Sequence of chain 2.A:
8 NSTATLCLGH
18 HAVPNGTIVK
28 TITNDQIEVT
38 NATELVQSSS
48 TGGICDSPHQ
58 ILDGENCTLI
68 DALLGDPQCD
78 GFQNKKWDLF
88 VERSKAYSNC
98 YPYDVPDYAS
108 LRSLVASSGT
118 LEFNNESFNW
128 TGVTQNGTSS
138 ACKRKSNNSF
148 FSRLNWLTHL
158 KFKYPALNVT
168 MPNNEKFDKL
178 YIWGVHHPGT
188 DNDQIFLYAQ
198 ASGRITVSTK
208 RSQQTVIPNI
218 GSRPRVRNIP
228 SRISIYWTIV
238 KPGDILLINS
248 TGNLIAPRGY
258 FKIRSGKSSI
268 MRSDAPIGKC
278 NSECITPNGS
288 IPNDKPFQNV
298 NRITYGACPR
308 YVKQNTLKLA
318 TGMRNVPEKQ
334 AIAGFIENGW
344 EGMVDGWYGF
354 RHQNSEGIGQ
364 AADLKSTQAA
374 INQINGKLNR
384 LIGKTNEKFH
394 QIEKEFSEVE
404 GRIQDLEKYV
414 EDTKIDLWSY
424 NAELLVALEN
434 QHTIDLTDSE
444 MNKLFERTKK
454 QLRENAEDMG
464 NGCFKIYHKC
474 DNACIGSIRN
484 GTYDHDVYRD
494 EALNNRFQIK

Sequence of chain 1.A:
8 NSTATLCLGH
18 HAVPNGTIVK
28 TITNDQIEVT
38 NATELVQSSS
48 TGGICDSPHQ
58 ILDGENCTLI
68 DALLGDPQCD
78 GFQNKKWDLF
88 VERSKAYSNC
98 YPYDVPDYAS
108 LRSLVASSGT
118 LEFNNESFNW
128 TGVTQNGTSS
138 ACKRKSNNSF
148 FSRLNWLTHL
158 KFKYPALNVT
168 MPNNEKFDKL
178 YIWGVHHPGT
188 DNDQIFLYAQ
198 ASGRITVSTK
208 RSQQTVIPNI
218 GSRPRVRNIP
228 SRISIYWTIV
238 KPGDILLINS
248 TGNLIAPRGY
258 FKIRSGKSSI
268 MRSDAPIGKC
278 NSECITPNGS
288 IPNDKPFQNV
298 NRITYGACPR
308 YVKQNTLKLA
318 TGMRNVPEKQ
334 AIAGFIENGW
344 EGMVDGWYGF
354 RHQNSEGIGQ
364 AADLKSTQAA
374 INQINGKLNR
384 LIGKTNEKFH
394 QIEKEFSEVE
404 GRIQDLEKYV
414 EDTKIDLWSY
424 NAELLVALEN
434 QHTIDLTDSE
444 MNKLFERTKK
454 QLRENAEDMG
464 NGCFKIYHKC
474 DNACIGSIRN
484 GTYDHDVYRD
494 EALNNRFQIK

The small molecule below binds the protein below.
Small molecule (SMILES): CC(=O)N[C@H]1[C@H](O[C@H]2[C@H](O)[C@@H](NC(C)=O)CO[C@@H]2CO)O[C@H](CO)[C@@H](O[C@H]2O[C@H](CO)[C@@H](O)[C@H](O)[C@@H]2O)[C@@H]1O

Binding-site contacts:
Ligand atom C3 contacts residue SER219 of chain 2.A at 3.9 Å.
Ligand atom C1 contacts residue ARG222 of chain 2.A at 4.4 Å.
Ligand atom C8 contacts residue NAG1 of chain 1.C at 3.6 Å.
Ligand atom C7 contacts residue PRO221 of chain 2.A at 4.2 Å (hydrophobic).
Ligand atom C4 contacts residue ARG222 of chain 2.A at 4.2 Å.
Ligand atom C8 contacts residue PRO221 of chain 2.A at 4.0 Å (hydrophobic).
Ligand atom O6 contacts residue ARG222 of chain 2.A at 3.2 Å (salt-bridge).
Ligand atom O7 contacts residue ARG222 of chain 2.A at 2.9 Å (salt-bridge).
Ligand atom O7 contacts residue NAG1 of chain 1.C at 4.0 Å.
Ligand atom C2 contacts residue ARG222 of chain 2.A at 4.2 Å.
Ligand atom C7 contacts residue NAG1 of chain 1.C at 3.8 Å.
Ligand atom N2 contacts residue SER219 of chain 2.A at 3.0 Å (h-bond).
Ligand atom C4 contacts residue ASN165 of chain 1.A at 4.2 Å.
Ligand atom C8 contacts residue ARG222 of chain 2.A at 4.3 Å.
Ligand atom C3 contacts residue ASN165 of chain 1.A at 3.9 Å.
Ligand atom C8 contacts residue SER219 of chain 2.A at 3.5 Å.
Ligand atom O5 contacts residue ARG222 of chain 2.A at 4.3 Å.
Ligand atom C2 contacts residue ASN165 of chain 1.A at 2.5 Å.
Ligand atom C7 contacts residue SER219 of chain 2.A at 3.7 Å.
Ligand atom N2 contacts residue ASN165 of chain 1.A at 3.0 Å (h-bond).
Ligand atom O7 contacts residue PRO221 of chain 2.A at 3.5 Å.
Ligand atom C8 contacts residue NAG2 of chain 1.C at 3.6 Å.
Ligand atom C5 contacts residue ASN165 of chain 1.A at 3.6 Å.
Ligand atom O2 contacts residue ASN225 of chain 2.A at 3.9 Å.
Ligand atom O3 contacts residue SER219 of chain 2.A at 4.2 Å.
Ligand atom C8 contacts residue ILE242 of chain 1.A at 3.7 Å (hydrophobic).
Ligand atom O7 contacts residue ASN165 of chain 1.A at 3.9 Å.
Ligand atom C3 contacts residue ARG222 of chain 2.A at 4.4 Å.
Ligand atom O3 contacts residue ARG222 of chain 2.A at 3.7 Å.
Ligand atom C2 contacts residue SER219 of chain 2.A at 4.0 Å.
Ligand atom O5 contacts residue ASN165 of chain 1.A at 2.3 Å (h-bond).
Ligand atom C1 contacts residue SER219 of chain 2.A at 4.4 Å.
Ligand atom O7 contacts residue ARG220 of chain 2.A at 4.0 Å.
Ligand atom C5 contacts residue LEU244 of chain 1.A at 4.3 Å (hydrophobic).
Ligand atom C7 contacts residue ASN165 of chain 1.A at 3.6 Å.
Ligand atom C7 contacts residue ARG222 of chain 2.A at 3.9 Å.
Ligand atom C1 contacts residue ASN165 of chain 1.A at 1.4 Å.
Ligand atom O3 contacts residue ASN225 of chain 2.A at 3.8 Å.
Ligand atom O2 contacts residue ARG222 of chain 2.A at 4.1 Å.
Ligand atom O5 contacts residue LEU244 of chain 1.A at 4.2 Å.